Binding-site contacts:
Ligand atom C12 contacts residue LEU25 of chain 1.B at 3.0 Å (hydrophobic).
Ligand atom C25 contacts residue GLY26 of chain 1.B at 3.4 Å.
Ligand atom C7 contacts residue LEU25 of chain 1.B at 3.6 Å (hydrophobic).
Ligand atom C6 contacts residue LEU102 of chain 1.B at 3.6 Å (hydrophobic).
Ligand atom C8 contacts residue LEU25 of chain 1.B at 3.7 Å (hydrophobic).
Ligand atom C8 contacts residue GLY105 of chain 1.B at 3.7 Å.
Ligand atom C26 contacts residue GLY28 of chain 1.B at 3.8 Å.
Ligand atom C10 contacts residue GLY105 of chain 1.B at 3.8 Å.
Ligand atom C7 contacts residue GLY105 of chain 1.B at 3.6 Å.
Ligand atom C2 contacts residue LEU153 of chain 1.B at 3.6 Å (hydrophobic).
Ligand atom N1 contacts residue LEU153 of chain 1.B at 3.8 Å.
Ligand atom N2 contacts residue LEU102 of chain 1.B at 3.0 Å (h-bond).
Ligand atom C5 contacts residue ALA50 of chain 1.B at 3.8 Å (hydrophobic).
Ligand atom C24 contacts residue VAL33 of chain 1.B at 3.8 Å (hydrophobic).
Ligand atom C9 contacts residue GLY105 of chain 1.B at 3.8 Å.
Ligand atom C3 contacts residue LEU102 of chain 1.B at 3.6 Å (hydrophobic).
Ligand atom C11 contacts residue GLY105 of chain 1.B at 3.7 Å.
Ligand atom C5 contacts residue MET99 of chain 1.B at 3.8 Å (hydrophobic).
Ligand atom C19 contacts residue GLY26 of chain 1.B at 3.7 Å.
Ligand atom C18 contacts residue VAL33 of chain 1.B at 3.8 Å (hydrophobic).
Ligand atom C1 contacts residue LEU153 of chain 1.B at 3.4 Å (hydrophobic).
Ligand atom O2 contacts residue ARG150 of chain 1.B at 3.2 Å (salt-bridge).
Ligand atom N1 contacts residue VAL33 of chain 1.B at 3.5 Å.
Ligand atom C5 contacts residue GLY163 of chain 1.B at 3.7 Å.
Ligand atom C18 contacts residue LEU25 of chain 1.B at 3.9 Å (hydrophobic).
Ligand atom C24 contacts residue ASP164 of chain 1.B at 3.1 Å.
Ligand atom C6 contacts residue GLY105 of chain 1.B at 3.6 Å.
Ligand atom C19 contacts residue LEU25 of chain 1.B at 3.8 Å (hydrophobic).
Ligand atom O1 contacts residue ASP164 of chain 1.B at 3.0 Å.
Ligand atom C7 contacts residue LEU102 of chain 1.B at 3.7 Å (hydrophobic).
Ligand atom C4 contacts residue LEU102 of chain 1.B at 3.6 Å (hydrophobic).
Ligand atom C3 contacts residue GLU100 of chain 1.B at 3.4 Å.
Ligand atom N4 contacts residue LEU102 of chain 1.B at 2.8 Å (h-bond).
Ligand atom C13 contacts residue LEU25 of chain 1.B at 3.6 Å (hydrophobic).
Ligand atom N4 contacts residue TYR101 of chain 1.B at 3.8 Å.
Ligand atom C2 contacts residue ALA50 of chain 1.B at 3.7 Å (hydrophobic).
Ligand atom C25 contacts residue LYS27 of chain 1.B at 3.7 Å.
Ligand atom N3 contacts residue LEU153 of chain 1.B at 3.6 Å.
Ligand atom O1 contacts residue ASN151 of chain 1.B at 3.7 Å.
Ligand atom C3 contacts residue ALA50 of chain 1.B at 3.5 Å (hydrophobic).

This protein binds this small molecule.
Small molecule (SMILES): Cc1cnc(Nc2ccc(N3CCN(C)CC3)cc2)nc1Nc1cccc(S(=O)(=O)NC(C)(C)C)c1

Sequence of chain 1.B:
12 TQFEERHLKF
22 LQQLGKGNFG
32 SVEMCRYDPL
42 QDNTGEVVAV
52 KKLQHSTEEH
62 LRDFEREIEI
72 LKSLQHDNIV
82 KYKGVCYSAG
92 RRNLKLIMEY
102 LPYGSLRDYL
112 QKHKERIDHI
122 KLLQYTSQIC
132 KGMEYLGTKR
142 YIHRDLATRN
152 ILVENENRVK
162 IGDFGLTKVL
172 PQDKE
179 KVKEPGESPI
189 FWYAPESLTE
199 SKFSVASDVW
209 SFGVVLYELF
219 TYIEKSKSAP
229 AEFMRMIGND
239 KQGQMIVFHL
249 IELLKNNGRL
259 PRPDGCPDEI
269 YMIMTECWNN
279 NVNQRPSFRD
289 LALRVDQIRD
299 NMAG